Sequence of chain 1.A:
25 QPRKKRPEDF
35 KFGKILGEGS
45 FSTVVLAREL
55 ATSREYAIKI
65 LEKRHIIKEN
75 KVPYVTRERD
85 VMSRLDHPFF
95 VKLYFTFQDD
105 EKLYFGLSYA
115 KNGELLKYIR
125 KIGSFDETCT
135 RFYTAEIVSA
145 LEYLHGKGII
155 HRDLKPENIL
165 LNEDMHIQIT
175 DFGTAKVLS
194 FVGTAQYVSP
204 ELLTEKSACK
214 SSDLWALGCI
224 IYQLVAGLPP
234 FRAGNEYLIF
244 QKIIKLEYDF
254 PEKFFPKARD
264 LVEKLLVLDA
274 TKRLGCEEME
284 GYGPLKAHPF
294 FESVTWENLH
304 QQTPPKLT

A small-molecule ligand and the protein it binds are described below.
Small molecule (SMILES): CC(C)n1cc(C(=O)c2cncc(N[C@@H]3COC[C@@H]3c3ccc(F)cc3)n2)c2c(N)ncnc21

Binding-site contacts:
Ligand atom N30 contacts residue ALA61 of chain 1.A at 3.6 Å.
Ligand atom N27 contacts residue ALA114 of chain 1.A at 3.0 Å (h-bond).
Ligand atom O32 contacts residue LEU111 of chain 1.A at 3.5 Å.
Ligand atom C18 contacts residue GOL1 of chain 1.K at 3.5 Å.
Ligand atom N27 contacts residue SER112 of chain 1.A at 3.6 Å.
Ligand atom F34 contacts residue GLY41 of chain 1.A at 3.0 Å.
Ligand atom C21 contacts residue ASP175 of chain 1.A at 3.5 Å.
Ligand atom C3 contacts residue GLY43 of chain 1.A at 3.4 Å.
Ligand atom C1 contacts residue GOL1 of chain 1.K at 3.7 Å.
Ligand atom F34 contacts residue VAL48 of chain 1.A at 3.1 Å.
Ligand atom C18 contacts residue GLU161 of chain 1.A at 3.6 Å.
Ligand atom C14 contacts residue LEU164 of chain 1.A at 3.7 Å (hydrophobic).
Ligand atom O32 contacts residue THR174 of chain 1.A at 2.9 Å (h-bond).
Ligand atom N27 contacts residue ALA61 of chain 1.A at 3.6 Å.
Ligand atom C8 contacts residue ALA114 of chain 1.A at 3.4 Å (hydrophobic).
Ligand atom O33 contacts residue GLU161 of chain 1.A at 3.3 Å.
Ligand atom F34 contacts residue SER46 of chain 1.A at 3.5 Å.
Ligand atom C23 contacts residue GLU118 of chain 1.A at 3.5 Å.
Ligand atom C5 contacts residue LYS63 of chain 1.A at 3.5 Å.
Ligand atom C10 contacts residue LEU164 of chain 1.A at 3.6 Å (hydrophobic).
Ligand atom C16 contacts residue ALA61 of chain 1.A at 3.6 Å (hydrophobic).
Ligand atom C19 contacts residue ASP175 of chain 1.A at 3.4 Å.
Ligand atom N30 contacts residue SER112 of chain 1.A at 3.0 Å (h-bond).
Ligand atom C6 contacts residue ASP175 of chain 1.A at 3.5 Å.
Ligand atom C16 contacts residue LEU164 of chain 1.A at 3.4 Å (hydrophobic).
Ligand atom C5 contacts residue THR174 of chain 1.A at 3.4 Å.
Ligand atom C17 contacts residue THR174 of chain 1.A at 3.6 Å.
Ligand atom F34 contacts residue THR47 of chain 1.A at 3.5 Å.
Ligand atom C22 contacts residue LEU40 of chain 1.A at 3.4 Å (hydrophobic).
Ligand atom C12 contacts residue GLU42 of chain 1.A at 3.6 Å.
Ligand atom N25 contacts residue LYS63 of chain 1.A at 2.7 Å (salt-bridge).
Ligand atom C3 contacts residue SER46 of chain 1.A at 3.3 Å.
Ligand atom C20 contacts residue GOL1 of chain 1.K at 3.4 Å.
Ligand atom C12 contacts residue GLY43 of chain 1.A at 3.4 Å.
Ligand atom F34 contacts residue GLY43 of chain 1.A at 3.3 Å.
Ligand atom C9 contacts residue LEU164 of chain 1.A at 3.3 Å (hydrophobic).
Ligand atom C13 contacts residue THR174 of chain 1.A at 3.5 Å.
Ligand atom F34 contacts residue GLU42 of chain 1.A at 3.5 Å.
Ligand atom N28 contacts residue THR174 of chain 1.A at 3.5 Å.
Ligand atom C6 contacts residue LYS63 of chain 1.A at 3.6 Å.